The protein below binds the small molecule below.
Small molecule (SMILES): CC[C@@H]1C(=O)OC[C@@H]1Cc1cncn1C

Sequence of chain 1.D:
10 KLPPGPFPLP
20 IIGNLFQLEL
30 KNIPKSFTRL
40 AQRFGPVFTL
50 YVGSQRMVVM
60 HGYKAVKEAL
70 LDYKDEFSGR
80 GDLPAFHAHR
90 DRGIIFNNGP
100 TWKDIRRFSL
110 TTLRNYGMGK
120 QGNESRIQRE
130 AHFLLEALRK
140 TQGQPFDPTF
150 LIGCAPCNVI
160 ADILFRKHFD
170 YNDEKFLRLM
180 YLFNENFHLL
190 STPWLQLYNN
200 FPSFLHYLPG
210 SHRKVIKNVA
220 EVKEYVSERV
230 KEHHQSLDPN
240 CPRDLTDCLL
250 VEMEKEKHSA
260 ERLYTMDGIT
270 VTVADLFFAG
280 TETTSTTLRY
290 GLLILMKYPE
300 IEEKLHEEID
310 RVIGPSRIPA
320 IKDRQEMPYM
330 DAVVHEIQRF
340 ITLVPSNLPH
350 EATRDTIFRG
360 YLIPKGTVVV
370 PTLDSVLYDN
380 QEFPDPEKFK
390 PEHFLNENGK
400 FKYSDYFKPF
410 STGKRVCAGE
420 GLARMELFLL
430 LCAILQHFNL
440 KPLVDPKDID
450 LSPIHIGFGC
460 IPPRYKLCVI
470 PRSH

Binding-site contacts:
Ligand atom O10 contacts residue THR282 of chain 1.D at 4.5 Å.
Ligand atom C2 contacts residue ALA278 of chain 1.D at 3.5 Å (hydrophobic).
Ligand atom C14 contacts residue PHE95 of chain 1.D at 3.8 Å (hydrophobic).
Ligand atom C14 contacts residue PHE85 of chain 1.D at 4.3 Å (hydrophobic).
Ligand atom O15 contacts residue PHE277 of chain 1.D at 3.6 Å.
Ligand atom C14 contacts residue LEU189 of chain 1.D at 4.2 Å (hydrophobic).
Ligand atom C13 contacts residue PHE277 of chain 1.D at 4.3 Å (hydrophobic).
Ligand atom O15 contacts residue LEU189 of chain 1.D at 3.9 Å.
Ligand atom C5 contacts residue ALA278 of chain 1.D at 4.0 Å (hydrophobic).
Ligand atom C4 contacts residue ALA278 of chain 1.D at 4.1 Å (hydrophobic).
Ligand atom O10 contacts residue PHE186 of chain 1.D at 3.2 Å.
Ligand atom N3 contacts residue HEM1 of chain 1.O at 2.2 Å.
Ligand atom C6 contacts residue GLU281 of chain 1.D at 4.4 Å.
Ligand atom C7 contacts residue PHE277 of chain 1.D at 4.4 Å (hydrophobic).
Ligand atom N1 contacts residue HEM1 of chain 1.O at 4.3 Å.
Ligand atom C6 contacts residue PHE277 of chain 1.D at 4.2 Å (hydrophobic).
Ligand atom N1 contacts residue ALA278 of chain 1.D at 3.7 Å.
Ligand atom N3 contacts residue ALA278 of chain 1.D at 3.8 Å.
Ligand atom C14 contacts residue LEU82 of chain 1.D at 4.2 Å (hydrophobic).
Ligand atom C14 contacts residue PHE457 of chain 1.D at 3.6 Å (hydrophobic).
Ligand atom C8 contacts residue LEU347 of chain 1.D at 3.6 Å (hydrophobic).
Ligand atom C6 contacts residue ALA278 of chain 1.D at 3.6 Å (hydrophobic).
Ligand atom C13 contacts residue PHE95 of chain 1.D at 3.9 Å (hydrophobic).
Ligand atom N3 contacts residue THR282 of chain 1.D at 4.2 Å.
Ligand atom C9 contacts residue PHE186 of chain 1.D at 4.2 Å (hydrophobic).
Ligand atom N1 contacts residue THR282 of chain 1.D at 3.7 Å.
Ligand atom C12 contacts residue LEU347 of chain 1.D at 3.9 Å (hydrophobic).
Ligand atom C2 contacts residue THR282 of chain 1.D at 3.2 Å.
Ligand atom C11 contacts residue PHE186 of chain 1.D at 3.8 Å (hydrophobic).
Ligand atom C2 contacts residue HEM1 of chain 1.O at 3.2 Å.
Ligand atom O15 contacts residue PHE186 of chain 1.D at 3.5 Å.
Ligand atom C4 contacts residue HEM1 of chain 1.O at 3.2 Å.
Ligand atom C9 contacts residue LEU347 of chain 1.D at 4.4 Å (hydrophobic).
Ligand atom C9 contacts residue VAL343 of chain 1.D at 4.1 Å (hydrophobic).
Ligand atom C6 contacts residue THR282 of chain 1.D at 3.5 Å.
Ligand atom C13 contacts residue LEU347 of chain 1.D at 4.4 Å (hydrophobic).
Ligand atom C5 contacts residue HEM1 of chain 1.O at 4.4 Å.
Ligand atom C11 contacts residue PHE277 of chain 1.D at 4.2 Å (hydrophobic).
Ligand atom C9 contacts residue THR282 of chain 1.D at 4.3 Å.